Sequence of chain 2.A:
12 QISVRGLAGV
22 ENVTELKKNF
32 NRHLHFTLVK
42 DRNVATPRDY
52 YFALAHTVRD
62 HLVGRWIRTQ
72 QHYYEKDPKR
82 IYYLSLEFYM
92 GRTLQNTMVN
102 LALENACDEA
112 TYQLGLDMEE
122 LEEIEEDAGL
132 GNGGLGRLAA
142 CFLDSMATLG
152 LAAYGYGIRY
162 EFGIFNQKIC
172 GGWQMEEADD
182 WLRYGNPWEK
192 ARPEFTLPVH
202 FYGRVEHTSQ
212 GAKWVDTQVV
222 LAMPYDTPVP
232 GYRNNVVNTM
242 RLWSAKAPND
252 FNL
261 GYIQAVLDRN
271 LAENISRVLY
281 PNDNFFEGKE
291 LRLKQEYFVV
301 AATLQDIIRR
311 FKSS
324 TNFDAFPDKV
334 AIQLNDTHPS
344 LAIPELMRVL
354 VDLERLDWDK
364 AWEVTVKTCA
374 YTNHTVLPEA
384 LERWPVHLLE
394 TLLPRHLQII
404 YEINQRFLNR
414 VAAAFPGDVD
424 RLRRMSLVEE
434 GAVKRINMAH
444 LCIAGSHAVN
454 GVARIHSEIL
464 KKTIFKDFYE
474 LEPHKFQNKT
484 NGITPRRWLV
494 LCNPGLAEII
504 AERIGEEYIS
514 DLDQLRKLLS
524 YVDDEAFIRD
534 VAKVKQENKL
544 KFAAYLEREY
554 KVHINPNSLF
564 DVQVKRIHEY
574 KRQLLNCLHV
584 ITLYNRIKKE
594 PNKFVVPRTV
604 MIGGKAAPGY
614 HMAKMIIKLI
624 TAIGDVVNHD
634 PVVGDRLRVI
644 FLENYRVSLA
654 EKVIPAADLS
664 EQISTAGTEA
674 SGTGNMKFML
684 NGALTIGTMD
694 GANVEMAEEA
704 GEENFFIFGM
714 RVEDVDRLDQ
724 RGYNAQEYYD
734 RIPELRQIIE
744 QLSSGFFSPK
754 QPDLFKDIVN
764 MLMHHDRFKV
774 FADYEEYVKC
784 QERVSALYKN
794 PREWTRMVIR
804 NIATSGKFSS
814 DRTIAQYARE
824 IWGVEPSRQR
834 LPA

Binding-site contacts:
Ligand atom O3 contacts residue GLU672 of chain 2.A at 2.7 Å (salt-bridge).
Ligand atom O4A contacts residue ASN284 of chain 2.A at 3.0 Å (h-bond).
Ligand atom C6A contacts residue ASN284 of chain 2.A at 3.7 Å.
Ligand atom O2 contacts residue ASN284 of chain 2.A at 3.1 Å (h-bond).
Ligand atom O4 contacts residue SER674 of chain 2.A at 3.5 Å.
Ligand atom C6 contacts residue ASN484 of chain 2.A at 3.3 Å.
Ligand atom O3 contacts residue GLY675 of chain 2.A at 3.1 Å (h-bond).
Ligand atom N1 contacts residue ASN284 of chain 2.A at 3.7 Å.
Ligand atom C6 contacts residue GLY135 of chain 2.A at 3.5 Å.
Ligand atom C2A contacts residue ASP283 of chain 2.A at 3.8 Å.
Ligand atom C2 contacts residue HIS377 of chain 2.A at 3.8 Å.
Ligand atom O6 contacts residue LEU139 of chain 2.A at 3.7 Å.
Ligand atom C2A contacts residue LEU136 of chain 2.A at 3.6 Å (hydrophobic).
Ligand atom C6A contacts residue HIS377 of chain 2.A at 3.3 Å.
Ligand atom N3 contacts residue ASP283 of chain 2.A at 3.5 Å (salt-bridge).
Ligand atom C4A contacts residue ASN284 of chain 2.A at 3.5 Å.
Ligand atom O4 contacts residue ASN484 of chain 2.A at 3.5 Å (h-bond).
Ligand atom C5A contacts residue ASN284 of chain 2.A at 3.5 Å.
Ligand atom O4 contacts residue GLY675 of chain 2.A at 2.6 Å (h-bond).
Ligand atom O2A contacts residue ASP283 of chain 2.A at 3.3 Å (salt-bridge).
Ligand atom O3 contacts residue ALA673 of chain 2.A at 3.5 Å (h-bond).
Ligand atom O2 contacts residue TYR573 of chain 2.A at 2.9 Å (h-bond).
Ligand atom O6 contacts residue ASN484 of chain 2.A at 2.8 Å (h-bond).
Ligand atom C5 contacts residue GLY135 of chain 2.A at 3.6 Å.
Ligand atom C4 contacts residue GLY675 of chain 2.A at 3.7 Å.
Ligand atom C7 contacts residue ASN284 of chain 2.A at 3.5 Å.
Ligand atom C2A contacts residue ASN284 of chain 2.A at 3.7 Å.
Ligand atom C7 contacts residue THR378 of chain 2.A at 3.5 Å.
Ligand atom O2A contacts residue LEU136 of chain 2.A at 3.0 Å (h-bond).
Ligand atom O3 contacts residue SER674 of chain 2.A at 3.1 Å (h-bond).
Ligand atom N3 contacts residue ASN284 of chain 2.A at 3.7 Å.
Ligand atom C3 contacts residue GLY675 of chain 2.A at 3.8 Å.
Ligand atom C2 contacts residue GLU672 of chain 2.A at 3.8 Å.
Ligand atom O5 contacts residue GLY135 of chain 2.A at 3.8 Å.
Ligand atom O6 contacts residue HIS377 of chain 2.A at 2.9 Å (h-bond).
Ligand atom O5 contacts residue LEU136 of chain 2.A at 3.3 Å (h-bond).
Ligand atom C5 contacts residue LEU136 of chain 2.A at 3.7 Å (hydrophobic).
Ligand atom O2A contacts residue GLY135 of chain 2.A at 3.4 Å (h-bond).
Ligand atom C3 contacts residue GLU672 of chain 2.A at 3.4 Å.
Ligand atom O2 contacts residue GLU672 of chain 2.A at 3.1 Å (salt-bridge).

The protein below binds the small molecule below.
Small molecule (SMILES): Cc1cn([C@@H]2O[C@H](CO)[C@@H](O)[C@H](O)[C@H]2O)c(=O)[nH]c1=O